Binding-site contacts:
Ligand atom O7 contacts residue ASN301 of chain 1.C at 4.5 Å.
Ligand atom O5 contacts residue GLN263 of chain 1.C at 4.1 Å.
Ligand atom C7 contacts residue ASN265 of chain 1.C at 3.3 Å.
Ligand atom O5 contacts residue ASN265 of chain 1.C at 2.4 Å (h-bond).
Ligand atom C8 contacts residue ASN265 of chain 1.C at 4.4 Å.
Ligand atom C4 contacts residue ASN265 of chain 1.C at 4.2 Å.
Ligand atom C8 contacts residue VAL302 of chain 1.C at 4.0 Å (hydrophobic).
Ligand atom O7 contacts residue ASN265 of chain 1.C at 3.4 Å (h-bond).
Ligand atom C6 contacts residue ARG412 of chain 1.C at 4.3 Å.
Ligand atom C4 contacts residue GLN263 of chain 1.C at 4.2 Å.
Ligand atom C8 contacts residue SER303 of chain 1.C at 3.7 Å.
Ligand atom N2 contacts residue GLN263 of chain 1.C at 4.0 Å.
Ligand atom C8 contacts residue GLN263 of chain 1.C at 4.4 Å.
Ligand atom C1 contacts residue ASN265 of chain 1.C at 1.4 Å.
Ligand atom C5 contacts residue GLN263 of chain 1.C at 3.8 Å.
Ligand atom C3 contacts residue ASN265 of chain 1.C at 3.8 Å.
Ligand atom C3 contacts residue GLN263 of chain 1.C at 3.6 Å.
Ligand atom C2 contacts residue ASN265 of chain 1.C at 2.5 Å.
Ligand atom C5 contacts residue ASN265 of chain 1.C at 3.7 Å.
Ligand atom N2 contacts residue ASN265 of chain 1.C at 2.9 Å (h-bond).
Ligand atom C1 contacts residue GLN263 of chain 1.C at 3.5 Å.
Ligand atom C2 contacts residue GLN263 of chain 1.C at 3.9 Å.

Sequence of chain 1.C:
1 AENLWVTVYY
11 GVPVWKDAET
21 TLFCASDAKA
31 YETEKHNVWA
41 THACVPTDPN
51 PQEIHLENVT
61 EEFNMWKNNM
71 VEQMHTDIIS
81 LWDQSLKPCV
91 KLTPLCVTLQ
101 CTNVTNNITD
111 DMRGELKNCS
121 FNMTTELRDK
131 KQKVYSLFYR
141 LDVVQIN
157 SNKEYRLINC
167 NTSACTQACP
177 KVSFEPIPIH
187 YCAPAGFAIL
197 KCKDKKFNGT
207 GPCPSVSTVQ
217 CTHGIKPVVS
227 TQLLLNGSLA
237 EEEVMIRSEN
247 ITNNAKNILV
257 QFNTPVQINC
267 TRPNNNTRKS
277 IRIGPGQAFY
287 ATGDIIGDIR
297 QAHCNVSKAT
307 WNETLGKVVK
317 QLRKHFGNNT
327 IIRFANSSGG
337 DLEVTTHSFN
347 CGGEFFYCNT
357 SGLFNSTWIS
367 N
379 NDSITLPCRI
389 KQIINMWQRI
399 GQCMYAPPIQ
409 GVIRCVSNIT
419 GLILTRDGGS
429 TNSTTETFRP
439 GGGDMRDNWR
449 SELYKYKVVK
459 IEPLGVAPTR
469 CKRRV

This small molecule binds to this protein.
Small molecule (SMILES): CC(=O)N[C@H]1[C@H](O[C@H]2[C@H](O)[C@@H](NC(C)=O)CO[C@@H]2CO)O[C@H](CO)[C@@H](O)[C@@H]1O